This protein binds this small molecule.
Small molecule (SMILES): CC(=O)N[C@H]1[C@H](O[C@H]2[C@H](O)[C@@H](NC(C)=O)CO[C@@H]2CO)O[C@H](CO)[C@@H](O)[C@@H]1O

Binding-site contacts:
Ligand atom C7 contacts residue ASN100 of chain 1.B at 3.3 Å.
Ligand atom C8 contacts residue ASN100 of chain 1.B at 4.4 Å.
Ligand atom C6 contacts residue SER102 of chain 1.B at 4.2 Å.
Ligand atom C3 contacts residue ASN100 of chain 1.B at 3.7 Å.
Ligand atom O6 contacts residue TRP103 of chain 1.B at 4.0 Å.
Ligand atom O5 contacts residue SER102 of chain 1.B at 3.5 Å (h-bond).
Ligand atom C2 contacts residue ASN100 of chain 1.B at 2.4 Å.
Ligand atom O7 contacts residue ASN100 of chain 1.B at 3.8 Å.
Ligand atom O6 contacts residue SER102 of chain 1.B at 3.5 Å (h-bond).
Ligand atom C1 contacts residue SER102 of chain 1.B at 3.6 Å.
Ligand atom O5 contacts residue ASN100 of chain 1.B at 2.2 Å (h-bond).
Ligand atom C1 contacts residue ASN100 of chain 1.B at 1.3 Å.
Ligand atom C4 contacts residue ASN100 of chain 1.B at 4.1 Å.
Ligand atom C5 contacts residue SER102 of chain 1.B at 3.7 Å.
Ligand atom C5 contacts residue ASN100 of chain 1.B at 3.4 Å.
Ligand atom N2 contacts residue ASN100 of chain 1.B at 2.7 Å (h-bond).

Sequence of chain 1.B:
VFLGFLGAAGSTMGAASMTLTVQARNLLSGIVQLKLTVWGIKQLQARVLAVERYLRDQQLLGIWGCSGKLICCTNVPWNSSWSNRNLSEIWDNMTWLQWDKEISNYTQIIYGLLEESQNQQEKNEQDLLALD